Binding-site contacts:
Ligand atom N01 contacts residue ASN117 of chain 1.A at 2.9 Å (h-bond).
Ligand atom C22 contacts residue MET141 of chain 1.A at 3.8 Å (hydrophobic).
Ligand atom C22 contacts residue LYS223 of chain 1.A at 3.7 Å.
Ligand atom C08 contacts residue PHE192 of chain 1.A at 3.8 Å (hydrophobic).
Ligand atom C02 contacts residue ASP187 of chain 1.A at 3.1 Å.
Ligand atom C09 contacts residue THR64 of chain 1.A at 3.7 Å.
Ligand atom O23 contacts residue LYS223 of chain 1.A at 2.9 Å (salt-bridge).
Ligand atom N01 contacts residue LEU217 of chain 1.A at 3.8 Å.
Ligand atom N05 contacts residue ASP98 of chain 1.A at 3.0 Å (salt-bridge).
Ligand atom C04 contacts residue ILE119 of chain 1.A at 3.8 Å (hydrophobic).
Ligand atom N01 contacts residue ASP187 of chain 1.A at 2.7 Å (salt-bridge).
Ligand atom O17 contacts residue SER224 of chain 1.A at 2.9 Å (h-bond).
Ligand atom O16 contacts residue SER224 of chain 1.A at 3.3 Å (h-bond).
Ligand atom S14 contacts residue SER224 of chain 1.A at 3.7 Å.
Ligand atom O23 contacts residue GLY219 of chain 1.A at 3.2 Å (h-bond).
Ligand atom N20 contacts residue ARG257 of chain 1.A at 3.6 Å (salt-bridge).
Ligand atom O17 contacts residue LYS223 of chain 1.A at 3.3 Å.
Ligand atom N24 contacts residue MET141 of chain 1.A at 3.6 Å.
Ligand atom N20 contacts residue PHE192 of chain 1.A at 3.2 Å.
Ligand atom O16 contacts residue LYS223 of chain 1.A at 3.6 Å.
Ligand atom N24 contacts residue ASP187 of chain 1.A at 2.7 Å (salt-bridge).
Ligand atom C12 contacts residue ARG65 of chain 1.A at 3.7 Å.
Ligand atom N03 contacts residue ASN117 of chain 1.A at 3.3 Å (h-bond).
Ligand atom N15 contacts residue PRO66 of chain 1.A at 3.5 Å.
Ligand atom O16 contacts residue GLY191 of chain 1.A at 3.5 Å.
Ligand atom N05 contacts residue ILE119 of chain 1.A at 3.7 Å.
Ligand atom C02 contacts residue ASN117 of chain 1.A at 3.7 Å.
Ligand atom C21 contacts residue PHE192 of chain 1.A at 3.6 Å (hydrophobic).
Ligand atom C09 contacts residue ARG65 of chain 1.A at 3.8 Å.
Ligand atom C22 contacts residue ASP187 of chain 1.A at 3.8 Å.
Ligand atom S07 contacts residue ARG257 of chain 1.A at 3.7 Å.
Ligand atom N05 contacts residue ARG257 of chain 1.A at 3.4 Å.
Ligand atom N15 contacts residue SER224 of chain 1.A at 3.5 Å (h-bond).
Ligand atom S07 contacts residue THR64 of chain 1.A at 3.7 Å.
Ligand atom N20 contacts residue LYS223 of chain 1.A at 3.3 Å (salt-bridge).
Ligand atom C06 contacts residue PHE192 of chain 1.A at 3.6 Å (hydrophobic).
Ligand atom C06 contacts residue ARG257 of chain 1.A at 3.5 Å.
Ligand atom C09 contacts residue PHE192 of chain 1.A at 3.8 Å (hydrophobic).
Ligand atom C04 contacts residue ARG257 of chain 1.A at 3.7 Å.
Ligand atom C11 contacts residue ARG65 of chain 1.A at 3.7 Å.

Sequence of chain 1.A:
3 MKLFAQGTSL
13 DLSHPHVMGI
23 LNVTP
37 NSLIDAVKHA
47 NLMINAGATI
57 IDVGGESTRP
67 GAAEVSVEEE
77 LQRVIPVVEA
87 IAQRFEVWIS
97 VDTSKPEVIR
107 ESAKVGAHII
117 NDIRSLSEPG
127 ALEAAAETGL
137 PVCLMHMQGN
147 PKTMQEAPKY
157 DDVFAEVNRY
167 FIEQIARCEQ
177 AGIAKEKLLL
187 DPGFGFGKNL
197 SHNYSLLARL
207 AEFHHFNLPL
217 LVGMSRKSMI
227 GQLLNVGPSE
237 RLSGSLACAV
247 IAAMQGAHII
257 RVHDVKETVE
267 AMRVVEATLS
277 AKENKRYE

A small-molecule ligand and the protein it binds are described below.
Small molecule (SMILES): Nc1nc2[nH]c(SCCc3ccc(S(N)(=O)=O)cc3)nc2c(=O)[nH]1